Sequence of chain 1.A:
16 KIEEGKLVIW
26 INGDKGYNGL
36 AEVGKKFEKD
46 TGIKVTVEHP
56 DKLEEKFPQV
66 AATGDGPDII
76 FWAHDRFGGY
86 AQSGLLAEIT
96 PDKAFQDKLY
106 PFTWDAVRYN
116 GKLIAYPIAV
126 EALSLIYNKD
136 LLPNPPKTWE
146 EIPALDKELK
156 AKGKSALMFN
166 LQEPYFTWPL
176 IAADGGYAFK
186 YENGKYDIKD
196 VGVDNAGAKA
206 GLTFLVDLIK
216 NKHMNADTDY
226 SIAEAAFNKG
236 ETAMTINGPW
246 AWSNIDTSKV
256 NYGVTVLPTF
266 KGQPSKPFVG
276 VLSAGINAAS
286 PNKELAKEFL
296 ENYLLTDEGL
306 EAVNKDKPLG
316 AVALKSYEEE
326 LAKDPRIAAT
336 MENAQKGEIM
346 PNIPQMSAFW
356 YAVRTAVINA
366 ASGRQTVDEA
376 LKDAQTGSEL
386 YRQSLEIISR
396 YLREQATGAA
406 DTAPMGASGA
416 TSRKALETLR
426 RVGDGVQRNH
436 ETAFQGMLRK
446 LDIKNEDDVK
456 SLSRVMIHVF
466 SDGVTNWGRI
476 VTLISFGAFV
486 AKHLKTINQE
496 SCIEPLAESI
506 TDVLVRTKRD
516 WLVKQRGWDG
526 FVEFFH

A protein and the small-molecule ligand that binds it are described below.
Small molecule (SMILES): COc1ccccc1-c1nccc(COc2ccc3cc2C[C@H](C(=O)O)Oc2ncnc4sc(-c5ccc(F)cc5)c(c24)-c2ccc(c(Cl)c2C)CN(CCN2CCN(C)CC2)C3)n1

Binding-site contacts:
Ligand atom N5 contacts residue ARG474 of chain 1.A at 3.5 Å (salt-bridge).
Ligand atom C41 contacts residue ARG474 of chain 1.A at 3.2 Å.
Ligand atom C42 contacts residue VAL464 of chain 1.A at 3.7 Å (hydrophobic).
Ligand atom C45 contacts residue PHE481 of chain 1.A at 3.5 Å (hydrophobic).
Ligand atom N4 contacts residue LEU478 of chain 1.A at 3.7 Å.
Ligand atom O4 contacts residue ARG474 of chain 1.A at 2.7 Å (salt-bridge).
Ligand atom N contacts residue GLY473 of chain 1.A at 3.3 Å.
Ligand atom C14 contacts residue HIS435 of chain 1.A at 3.3 Å.
Ligand atom C30 contacts residue PHE481 of chain 1.A at 3.6 Å (hydrophobic).
Ligand atom C11 contacts residue THR477 of chain 1.A at 3.5 Å.
Ligand atom C13 contacts residue HIS435 of chain 1.A at 3.4 Å.
Ligand atom C3 contacts residue VAL427 of chain 1.A at 3.7 Å (hydrophobic).
Ligand atom C32 contacts residue VAL464 of chain 1.A at 3.5 Å (hydrophobic).
Ligand atom F contacts residue VAL460 of chain 1.A at 3.3 Å.
Ligand atom O3 contacts residue ARG474 of chain 1.A at 2.9 Å (salt-bridge).
Ligand atom C44 contacts residue MET461 of chain 1.A at 3.6 Å (hydrophobic).
Ligand atom C47 contacts residue VAL460 of chain 1.A at 3.6 Å (hydrophobic).
Ligand atom C30 contacts residue PHE439 of chain 1.A at 3.7 Å (hydrophobic).
Ligand atom C36 contacts residue THR477 of chain 1.A at 3.5 Å.
Ligand atom N6 contacts residue THR477 of chain 1.A at 3.4 Å (h-bond).
Ligand atom C6 contacts residue GLY473 of chain 1.A at 3.6 Å.
Ligand atom F contacts residue LEU446 of chain 1.A at 2.9 Å.
Ligand atom C4 contacts residue VAL427 of chain 1.A at 3.5 Å (hydrophobic).
Ligand atom N5 contacts residue THR477 of chain 1.A at 3.6 Å.
Ligand atom C5 contacts residue VAL431 of chain 1.A at 3.6 Å (hydrophobic).
Ligand atom C35 contacts residue ARG474 of chain 1.A at 3.2 Å.
Ligand atom C4 contacts residue VAL431 of chain 1.A at 3.6 Å (hydrophobic).
Ligand atom C46 contacts residue LEU446 of chain 1.A at 3.7 Å (hydrophobic).
Ligand atom C44 contacts residue PHE481 of chain 1.A at 3.6 Å (hydrophobic).
Ligand atom C5 contacts residue GLY473 of chain 1.A at 3.7 Å.
Ligand atom C46 contacts residue VAL460 of chain 1.A at 3.6 Å (hydrophobic).
Ligand atom N4 contacts residue PHE465 of chain 1.A at 3.7 Å.
Ligand atom C27 contacts residue VAL464 of chain 1.A at 3.7 Å (hydrophobic).
Ligand atom C33 contacts residue VAL464 of chain 1.A at 3.6 Å (hydrophobic).
Ligand atom C10 contacts residue THR477 of chain 1.A at 3.2 Å.
Ligand atom C7 contacts residue GLY473 of chain 1.A at 3.7 Å.
Ligand atom CL contacts residue MET442 of chain 1.A at 3.6 Å.
Ligand atom C45 contacts residue MET461 of chain 1.A at 3.6 Å (hydrophobic).
Ligand atom CL contacts residue PHE439 of chain 1.A at 3.5 Å.
Ligand atom O1 contacts residue THR477 of chain 1.A at 3.5 Å.